Binding-site contacts:
Ligand atom S01 contacts residue LYS150 of chain 1.B at 4.0 Å.
Ligand atom O09 contacts residue ASP77 of chain 1.A at 4.1 Å.
Ligand atom C06 contacts residue ALA154 of chain 1.B at 4.5 Å (hydrophobic).
Ligand atom C05 contacts residue TYR153 of chain 1.B at 3.5 Å (hydrophobic).
Ligand atom S01 contacts residue GLN178 of chain 1.B at 4.3 Å.
Ligand atom C05 contacts residue LYS150 of chain 1.B at 3.8 Å.
Ligand atom C03 contacts residue LYS150 of chain 1.B at 3.8 Å.
Ligand atom C06 contacts residue LYS150 of chain 1.B at 4.2 Å.
Ligand atom C04 contacts residue TYR153 of chain 1.B at 3.9 Å (hydrophobic).
Ligand atom C07 contacts residue LYS150 of chain 1.B at 4.2 Å.
Ligand atom C05 contacts residue TYR149 of chain 1.B at 4.1 Å (hydrophobic).
Ligand atom C04 contacts residue LYS150 of chain 1.B at 3.3 Å.
Ligand atom O09 contacts residue LYS150 of chain 1.B at 4.1 Å.
Ligand atom C02 contacts residue LYS150 of chain 1.B at 3.8 Å.

Sequence of chain 1.A:
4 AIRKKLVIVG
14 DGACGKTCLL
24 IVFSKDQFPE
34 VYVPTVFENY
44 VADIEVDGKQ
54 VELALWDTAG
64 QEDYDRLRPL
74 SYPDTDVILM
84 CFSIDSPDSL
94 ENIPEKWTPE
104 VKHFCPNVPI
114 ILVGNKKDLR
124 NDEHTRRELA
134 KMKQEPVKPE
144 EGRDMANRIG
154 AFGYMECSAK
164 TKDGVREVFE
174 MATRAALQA

Sequence of chain 1.B:
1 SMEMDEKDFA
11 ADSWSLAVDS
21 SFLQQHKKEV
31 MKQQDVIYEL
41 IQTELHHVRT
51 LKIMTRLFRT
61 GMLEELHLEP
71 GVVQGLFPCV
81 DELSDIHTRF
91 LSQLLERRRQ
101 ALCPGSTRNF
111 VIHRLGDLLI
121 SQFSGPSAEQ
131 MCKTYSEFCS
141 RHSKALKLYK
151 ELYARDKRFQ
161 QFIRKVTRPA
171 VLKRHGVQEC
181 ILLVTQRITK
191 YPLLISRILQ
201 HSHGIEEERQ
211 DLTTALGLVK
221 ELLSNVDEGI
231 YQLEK

A small-molecule ligand and the protein it binds are described below.
Small molecule (SMILES): Cc1ccsc1C(=O)O